Sequence of chain 1.A:
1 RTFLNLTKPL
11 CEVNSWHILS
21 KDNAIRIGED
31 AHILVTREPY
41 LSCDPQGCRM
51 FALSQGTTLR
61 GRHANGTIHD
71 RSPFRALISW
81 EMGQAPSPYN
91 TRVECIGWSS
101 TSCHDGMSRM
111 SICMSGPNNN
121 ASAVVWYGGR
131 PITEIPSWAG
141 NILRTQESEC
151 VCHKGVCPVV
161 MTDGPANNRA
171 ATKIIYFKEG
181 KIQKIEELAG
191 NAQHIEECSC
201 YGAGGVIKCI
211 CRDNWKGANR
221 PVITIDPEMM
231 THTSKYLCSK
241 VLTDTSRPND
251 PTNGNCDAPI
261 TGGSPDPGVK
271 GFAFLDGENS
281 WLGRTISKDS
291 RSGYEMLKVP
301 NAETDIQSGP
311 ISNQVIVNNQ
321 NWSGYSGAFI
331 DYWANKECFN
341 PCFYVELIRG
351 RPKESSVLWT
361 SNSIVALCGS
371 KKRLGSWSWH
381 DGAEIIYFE

Binding-site contacts:
Ligand atom C1 contacts residue ASN313 of chain 1.A at 3.8 Å.
Ligand atom O2 contacts residue ASN313 of chain 1.A at 3.8 Å.
Ligand atom C8 contacts residue SER15 of chain 1.A at 3.7 Å.
Ligand atom O5 contacts residue PRO310 of chain 1.A at 3.3 Å.
Ligand atom N2 contacts residue ASN313 of chain 1.A at 3.0 Å (h-bond).
Ligand atom O3 contacts residue SER312 of chain 1.A at 3.0 Å.
Ligand atom N2 contacts residue NAG1 of chain 1.N at 3.5 Å (h-bond).
Ligand atom O2 contacts residue MAN1 of chain 1.P at 2.8 Å (h-bond).
Ligand atom C5 contacts residue NAG1 of chain 1.N at 3.7 Å.
Ligand atom O5 contacts residue NAG1 of chain 1.N at 2.3 Å (h-bond).
Ligand atom C3 contacts residue MAN1 of chain 1.P at 2.7 Å.
Ligand atom C6 contacts residue MAN1 of chain 1.O at 3.0 Å.
Ligand atom C1 contacts residue NAG1 of chain 1.N at 1.9 Å.
Ligand atom O5 contacts residue ASN313 of chain 1.A at 3.1 Å (h-bond).
Ligand atom O3 contacts residue MAN1 of chain 1.P at 1.9 Å.
Ligand atom C8 contacts residue ASN14 of chain 1.A at 3.7 Å.
Ligand atom C3 contacts residue ASN313 of chain 1.A at 3.5 Å.
Ligand atom C6 contacts residue SER312 of chain 1.A at 3.4 Å.
Ligand atom O6 contacts residue MAN1 of chain 1.O at 1.9 Å.
Ligand atom O6 contacts residue PRO310 of chain 1.A at 3.7 Å.
Ligand atom O7 contacts residue NAG1 of chain 1.N at 3.7 Å.
Ligand atom C8 contacts residue ASN313 of chain 1.A at 3.6 Å.
Ligand atom C5 contacts residue SER312 of chain 1.A at 3.6 Å.
Ligand atom O4 contacts residue ASN313 of chain 1.A at 3.2 Å (h-bond).
Ligand atom C2 contacts residue ASN313 of chain 1.A at 3.6 Å.
Ligand atom O2 contacts residue LEU297 of chain 1.A at 3.3 Å.
Ligand atom O4 contacts residue PRO310 of chain 1.A at 3.8 Å.
Ligand atom O6 contacts residue ASN313 of chain 1.A at 3.5 Å (h-bond).
Ligand atom C5 contacts residue ILE311 of chain 1.A at 3.5 Å (hydrophobic).
Ligand atom O2 contacts residue GLU295 of chain 1.A at 3.8 Å.
Ligand atom O6 contacts residue NAG1 of chain 1.N at 3.3 Å (h-bond).
Ligand atom C7 contacts residue NAG1 of chain 1.N at 3.5 Å.
Ligand atom C1 contacts residue ASN313 of chain 1.A at 3.7 Å.
Ligand atom O3 contacts residue ASN313 of chain 1.A at 3.0 Å (h-bond).
Ligand atom C2 contacts residue NAG1 of chain 1.N at 2.9 Å.
Ligand atom O5 contacts residue SER312 of chain 1.A at 3.6 Å.
Ligand atom C8 contacts residue NAG1 of chain 1.N at 3.6 Å.
Ligand atom C2 contacts residue MAN1 of chain 1.P at 3.1 Å.
Ligand atom C7 contacts residue ASN313 of chain 1.A at 3.7 Å.
Ligand atom C6 contacts residue ILE311 of chain 1.A at 3.7 Å (hydrophobic).

This protein binds this small molecule.
Small molecule (SMILES): CC(=O)N[C@H]1CO[C@H](CO)[C@@H](O[C@@H]2O[C@H](CO[C@H]3O[C@H](CO)[C@@H](O)[C@H](O)[C@@H]3O)[C@@H](O)[C@H](O[C@H]3O[C@H](CO)[C@@H](O)[C@H](O)[C@@H]3O)[C@@H]2O)[C@@H]1O